This protein binds this small molecule.
Small molecule (SMILES): CC(=O)N[C@@H]1[C@@H](O)[C@H](O)[C@@H](CO)O[C@H]1O

Binding-site contacts:
Ligand atom C4 contacts residue ASN354 of chain 1.V at 4.2 Å.
Ligand atom C8 contacts residue ASN354 of chain 1.V at 4.5 Å.
Ligand atom C6 contacts residue SER356 of chain 1.V at 4.4 Å.
Ligand atom O7 contacts residue ASN354 of chain 1.V at 3.6 Å.
Ligand atom C5 contacts residue ASN354 of chain 1.V at 3.7 Å.
Ligand atom C2 contacts residue ASN354 of chain 1.V at 2.5 Å.
Ligand atom C1 contacts residue ASN354 of chain 1.V at 1.4 Å.
Ligand atom N2 contacts residue ASN354 of chain 1.V at 2.9 Å (h-bond).
Ligand atom C7 contacts residue ASN354 of chain 1.V at 3.4 Å.
Ligand atom O5 contacts residue ASN354 of chain 1.V at 2.4 Å (h-bond).
Ligand atom C3 contacts residue ASN354 of chain 1.V at 3.8 Å.

Sequence of chain 1.V:
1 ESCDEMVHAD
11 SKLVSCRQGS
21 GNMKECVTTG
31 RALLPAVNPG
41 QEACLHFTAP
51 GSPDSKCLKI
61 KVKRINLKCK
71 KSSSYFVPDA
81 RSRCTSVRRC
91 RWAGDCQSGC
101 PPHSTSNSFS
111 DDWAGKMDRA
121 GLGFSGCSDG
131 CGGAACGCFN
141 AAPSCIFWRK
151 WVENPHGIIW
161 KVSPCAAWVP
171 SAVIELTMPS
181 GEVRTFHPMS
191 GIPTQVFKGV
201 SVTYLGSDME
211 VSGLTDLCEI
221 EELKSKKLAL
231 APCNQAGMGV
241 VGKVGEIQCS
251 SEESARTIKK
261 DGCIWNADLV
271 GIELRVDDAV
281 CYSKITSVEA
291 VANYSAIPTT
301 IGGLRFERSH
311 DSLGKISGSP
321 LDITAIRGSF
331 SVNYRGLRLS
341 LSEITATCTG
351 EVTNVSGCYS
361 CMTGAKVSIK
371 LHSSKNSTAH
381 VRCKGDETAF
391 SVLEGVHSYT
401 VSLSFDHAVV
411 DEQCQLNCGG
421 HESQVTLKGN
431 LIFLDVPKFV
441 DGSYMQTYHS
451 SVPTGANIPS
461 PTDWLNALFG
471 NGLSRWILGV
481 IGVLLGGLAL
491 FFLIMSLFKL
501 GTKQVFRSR